A small-molecule ligand and the protein it binds are described below.
Small molecule (SMILES): CC(=O)N[C@H]1[C@H](O[C@H]2[C@H](O)[C@@H](NC(C)=O)CO[C@@H]2CO)O[C@H](CO)[C@@H](O)[C@@H]1O

Binding-site contacts:
Ligand atom C3 contacts residue ASN19 of chain 41.Q at 4.4 Å.
Ligand atom C5 contacts residue ASN19 of chain 41.Q at 3.3 Å.
Ligand atom O6 contacts residue ASN19 of chain 41.Q at 4.3 Å.
Ligand atom C1 contacts residue ASN19 of chain 41.Q at 1.9 Å.
Ligand atom C8 contacts residue TYR17 of chain 41.Q at 4.3 Å (hydrophobic).
Ligand atom C4 contacts residue ASN19 of chain 41.Q at 4.5 Å.
Ligand atom C6 contacts residue ASN19 of chain 41.Q at 4.0 Å.
Ligand atom O5 contacts residue ASN19 of chain 41.Q at 2.1 Å (h-bond).
Ligand atom N2 contacts residue ASN19 of chain 41.Q at 4.1 Å.
Ligand atom C2 contacts residue ASN19 of chain 41.Q at 3.4 Å.

Sequence of chain 41.Q:
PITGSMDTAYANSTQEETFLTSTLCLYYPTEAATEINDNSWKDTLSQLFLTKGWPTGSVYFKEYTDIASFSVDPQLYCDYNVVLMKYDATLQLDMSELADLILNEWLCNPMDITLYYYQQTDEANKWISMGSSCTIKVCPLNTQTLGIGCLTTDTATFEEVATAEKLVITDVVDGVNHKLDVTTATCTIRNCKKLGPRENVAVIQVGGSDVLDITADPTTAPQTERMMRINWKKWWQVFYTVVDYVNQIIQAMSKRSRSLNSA